Sequence of chain 1.A:
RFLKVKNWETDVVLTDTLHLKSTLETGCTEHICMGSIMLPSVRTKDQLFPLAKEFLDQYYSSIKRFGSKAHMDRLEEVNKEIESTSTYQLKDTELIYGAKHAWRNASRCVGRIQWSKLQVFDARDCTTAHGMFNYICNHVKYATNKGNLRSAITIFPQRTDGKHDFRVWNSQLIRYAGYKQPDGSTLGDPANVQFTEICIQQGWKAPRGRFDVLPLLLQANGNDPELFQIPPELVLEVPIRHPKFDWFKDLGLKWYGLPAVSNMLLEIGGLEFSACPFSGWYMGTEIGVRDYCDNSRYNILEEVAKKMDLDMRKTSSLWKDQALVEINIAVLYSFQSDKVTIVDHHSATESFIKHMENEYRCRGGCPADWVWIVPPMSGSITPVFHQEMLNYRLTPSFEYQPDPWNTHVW

A protein and the small-molecule ligand that binds it are described below.
Small molecule (SMILES): Cc1cc(CCc2cc(CCN(C)C)cc(F)c2F)nc(N)n1

Binding-site contacts:
Ligand atom N03 contacts residue HEM1 of chain 1.C at 3.5 Å (h-bond).
Ligand atom C07 contacts residue SER289 of chain 1.A at 3.8 Å.
Ligand atom C11 contacts residue VAL271 of chain 1.A at 3.3 Å (hydrophobic).
Ligand atom C08 contacts residue GLU296 of chain 1.A at 3.6 Å.
Ligand atom C09 contacts residue HEM1 of chain 1.C at 3.6 Å.
Ligand atom F11 contacts residue VAL271 of chain 1.A at 3.1 Å.
Ligand atom C15 contacts residue HEM1 of chain 1.C at 3.4 Å.
Ligand atom N02 contacts residue TRP291 of chain 1.A at 2.7 Å (h-bond).
Ligand atom N01 contacts residue GLU296 of chain 1.A at 2.8 Å (salt-bridge).
Ligand atom C21 contacts residue MET40 of chain 1.A at 3.6 Å (hydrophobic).
Ligand atom C16 contacts residue HEM1 of chain 1.C at 3.8 Å.
Ligand atom C09 contacts residue VAL271 of chain 1.A at 3.7 Å (hydrophobic).
Ligand atom C13 contacts residue TYR410 of chain 1.A at 3.5 Å (hydrophobic).
Ligand atom N02 contacts residue GLU296 of chain 1.A at 2.8 Å (salt-bridge).
Ligand atom C07 contacts residue PHE288 of chain 1.A at 3.7 Å (hydrophobic).
Ligand atom N01 contacts residue HEM1 of chain 1.C at 3.6 Å.
Ligand atom F12 contacts residue MET274 of chain 1.A at 3.1 Å.
Ligand atom C07 contacts residue GLY290 of chain 1.A at 3.5 Å.
Ligand atom F12 contacts residue HEM1 of chain 1.C at 3.0 Å.
Ligand atom F11 contacts residue HEM1 of chain 1.C at 3.4 Å.
Ligand atom C05 contacts residue VAL271 of chain 1.A at 3.8 Å (hydrophobic).
Ligand atom N03 contacts residue PRO269 of chain 1.A at 3.7 Å.
Ligand atom C02 contacts residue PRO269 of chain 1.A at 3.9 Å (hydrophobic).
Ligand atom C12 contacts residue HEM1 of chain 1.C at 3.6 Å.
Ligand atom C02 contacts residue TRP291 of chain 1.A at 3.8 Å (hydrophobic).
Ligand atom N02 contacts residue PRO269 of chain 1.A at 3.7 Å.
Ligand atom C07 contacts residue HEM1 of chain 1.C at 3.5 Å.
Ligand atom C06 contacts residue GLU296 of chain 1.A at 3.6 Å.
Ligand atom C02 contacts residue HEM1 of chain 1.C at 3.4 Å.
Ligand atom C07 contacts residue PRO269 of chain 1.A at 3.7 Å (hydrophobic).
Ligand atom N02 contacts residue TYR292 of chain 1.A at 3.6 Å.
Ligand atom C18 contacts residue TYR410 of chain 1.A at 3.6 Å (hydrophobic).
Ligand atom C02 contacts residue GLU296 of chain 1.A at 3.6 Å.
Ligand atom N02 contacts residue HEM1 of chain 1.C at 3.5 Å.
Ligand atom C08 contacts residue HEM1 of chain 1.C at 3.4 Å.
Ligand atom F12 contacts residue VAL271 of chain 1.A at 3.9 Å.
Ligand atom F11 contacts residue PHE288 of chain 1.A at 3.9 Å.
Ligand atom C04 contacts residue HEM1 of chain 1.C at 3.7 Å.
Ligand atom C16 contacts residue VAL271 of chain 1.A at 3.5 Å (hydrophobic).
Ligand atom C06 contacts residue HEM1 of chain 1.C at 3.6 Å.